Binding-site contacts:
Ligand atom C9 contacts residue FE1 of chain 1.N at 4.2 Å.
Ligand atom O6 contacts residue FE1 of chain 1.N at 2.0 Å.
Ligand atom O3 contacts residue FE1 of chain 1.N at 1.9 Å.
Ligand atom C6 contacts residue FE1 of chain 1.N at 2.9 Å.
Ligand atom C18 contacts residue FE1 of chain 1.N at 4.1 Å.
Ligand atom C3 contacts residue FE1 of chain 1.N at 2.8 Å.

This small molecule binds to this protein.
Small molecule (SMILES): C[C@H]1OC(=O)[C@@H](NC(=O)CNC(=O)c2cccc(O)c2O)[C@@H](C)OC(=O)[C@@H](NC(=O)CNC(=O)c2cccc(O)c2O)[C@@H](C)OC(=O)[C@H]1NC(=O)CNC(=O)c1cccc(O)c1O